Sequence of chain 1.A:
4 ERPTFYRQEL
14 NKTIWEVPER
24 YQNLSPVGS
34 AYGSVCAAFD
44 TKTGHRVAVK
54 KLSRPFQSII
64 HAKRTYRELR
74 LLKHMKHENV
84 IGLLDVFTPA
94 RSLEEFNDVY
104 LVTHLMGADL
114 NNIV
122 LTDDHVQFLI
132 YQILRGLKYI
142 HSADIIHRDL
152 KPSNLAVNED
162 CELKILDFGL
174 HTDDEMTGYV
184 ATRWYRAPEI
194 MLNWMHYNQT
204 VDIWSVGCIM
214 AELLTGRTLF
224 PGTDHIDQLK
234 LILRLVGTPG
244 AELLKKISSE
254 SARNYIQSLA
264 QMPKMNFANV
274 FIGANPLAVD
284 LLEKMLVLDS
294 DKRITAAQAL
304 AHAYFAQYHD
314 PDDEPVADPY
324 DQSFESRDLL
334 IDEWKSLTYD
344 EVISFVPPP

A small-molecule ligand and the protein it binds are described below.
Small molecule (SMILES): O=C1CC(c2ccccc2)=NN1c1ccccc1

Binding-site contacts:
Ligand atom C3 contacts residue LYS53 of chain 1.A at 3.8 Å.
Ligand atom C contacts residue VAL38 of chain 1.A at 4.3 Å (hydrophobic).
Ligand atom C9 contacts residue VAL38 of chain 1.A at 3.9 Å (hydrophobic).
Ligand atom C6 contacts residue LEU75 of chain 1.A at 4.3 Å (hydrophobic).
Ligand atom C7 contacts residue VAL105 of chain 1.A at 4.3 Å (hydrophobic).
Ligand atom C10 contacts residue VAL38 of chain 1.A at 4.2 Å (hydrophobic).
Ligand atom C7 contacts residue THR106 of chain 1.A at 3.6 Å.
Ligand atom C8 contacts residue ALA51 of chain 1.A at 4.3 Å (hydrophobic).
Ligand atom C5 contacts residue THR106 of chain 1.A at 4.0 Å.
Ligand atom C6 contacts residue LYS53 of chain 1.A at 4.1 Å.
Ligand atom C14 contacts residue VAL38 of chain 1.A at 3.9 Å (hydrophobic).
Ligand atom C13 contacts residue LEU108 of chain 1.A at 4.4 Å (hydrophobic).
Ligand atom C contacts residue LYS53 of chain 1.A at 3.7 Å.
Ligand atom C5 contacts residue LEU75 of chain 1.A at 3.9 Å (hydrophobic).
Ligand atom C13 contacts residue VAL30 of chain 1.A at 3.9 Å (hydrophobic).
Ligand atom C7 contacts residue LYS53 of chain 1.A at 3.8 Å.
Ligand atom C7 contacts residue ALA51 of chain 1.A at 4.0 Å (hydrophobic).
Ligand atom C8 contacts residue LYS53 of chain 1.A at 3.6 Å.
Ligand atom C7 contacts residue LEU104 of chain 1.A at 3.5 Å (hydrophobic).
Ligand atom C4 contacts residue GLU71 of chain 1.A at 4.3 Å.
Ligand atom O contacts residue LYS53 of chain 1.A at 2.8 Å (salt-bridge).
Ligand atom C5 contacts residue GLU71 of chain 1.A at 4.1 Å.
Ligand atom C6 contacts residue THR106 of chain 1.A at 3.4 Å.
Ligand atom C2 contacts residue VAL38 of chain 1.A at 3.8 Å (hydrophobic).
Ligand atom C1 contacts residue VAL38 of chain 1.A at 3.9 Å (hydrophobic).
Ligand atom C4 contacts residue LYS53 of chain 1.A at 3.2 Å.
Ligand atom C6 contacts residue LEU104 of chain 1.A at 3.6 Å (hydrophobic).
Ligand atom N1 contacts residue LYS53 of chain 1.A at 4.1 Å.
Ligand atom N1 contacts residue VAL38 of chain 1.A at 4.3 Å.
Ligand atom C5 contacts residue LYS53 of chain 1.A at 3.6 Å.
Ligand atom N contacts residue ALA51 of chain 1.A at 4.4 Å.
Ligand atom C5 contacts residue LEU104 of chain 1.A at 4.4 Å (hydrophobic).
Ligand atom C14 contacts residue ALA51 of chain 1.A at 4.3 Å (hydrophobic).
Ligand atom C11 contacts residue VAL30 of chain 1.A at 3.9 Å (hydrophobic).
Ligand atom C8 contacts residue LEU104 of chain 1.A at 4.5 Å (hydrophobic).
Ligand atom C13 contacts residue VAL38 of chain 1.A at 4.4 Å (hydrophobic).
Ligand atom N contacts residue VAL38 of chain 1.A at 4.1 Å.
Ligand atom C6 contacts residue VAL105 of chain 1.A at 4.5 Å (hydrophobic).
Ligand atom C8 contacts residue THR106 of chain 1.A at 4.2 Å.
Ligand atom C12 contacts residue VAL30 of chain 1.A at 3.6 Å (hydrophobic).